Binding-site contacts:
Ligand atom CD2 contacts residue TYR65 of chain 1.B at 3.8 Å (hydrophobic).
Ligand atom O contacts residue LYS72 of chain 1.B at 2.8 Å (salt-bridge).
Ligand atom C contacts residue ASN73 of chain 1.B at 3.6 Å.
Ligand atom O contacts residue ASN22 of chain 1.B at 3.2 Å (h-bond).
Ligand atom CA contacts residue ASN22 of chain 1.B at 3.6 Å.
Ligand atom CB contacts residue ARG24 of chain 1.B at 3.8 Å.
Ligand atom C contacts residue ASN22 of chain 1.B at 3.8 Å.
Ligand atom O contacts residue PRO25 of chain 1.B at 3.8 Å.
Ligand atom C contacts residue ARG24 of chain 1.B at 3.4 Å.
Ligand atom CB contacts residue LYS72 of chain 1.B at 3.7 Å.
Ligand atom C contacts residue LEU111 of chain 1.B at 3.8 Å (hydrophobic).
Ligand atom CB contacts residue ASN22 of chain 1.B at 3.7 Å.
Ligand atom CZ contacts residue SER69 of chain 1.B at 3.8 Å.
Ligand atom CB contacts residue ASN73 of chain 1.B at 3.8 Å.
Ligand atom N contacts residue ARG24 of chain 1.B at 3.8 Å.
Ligand atom C contacts residue ARG24 of chain 1.B at 3.6 Å.
Ligand atom OG contacts residue LYS104 of chain 1.B at 3.7 Å.
Ligand atom O contacts residue LEU111 of chain 1.B at 3.8 Å.
Ligand atom O contacts residue ASN73 of chain 1.B at 3.0 Å (h-bond).
Ligand atom CB contacts residue LEU111 of chain 1.B at 3.6 Å (hydrophobic).
Ligand atom N contacts residue ASN22 of chain 1.B at 3.0 Å (h-bond).
Ligand atom CA contacts residue LYS72 of chain 1.B at 3.7 Å.
Ligand atom CE2 contacts residue TYR65 of chain 1.B at 3.8 Å (hydrophobic).
Ligand atom CE1 contacts residue SER69 of chain 1.B at 3.7 Å.
Ligand atom OG contacts residue ASN22 of chain 1.B at 3.2 Å (h-bond).
Ligand atom CA contacts residue ASN22 of chain 1.B at 3.8 Å.
Ligand atom O contacts residue TYR65 of chain 1.B at 3.7 Å.
Ligand atom OH contacts residue SER69 of chain 1.B at 3.4 Å (h-bond).
Ligand atom O contacts residue ARG24 of chain 1.B at 3.0 Å (salt-bridge).
Ligand atom CD1 contacts residue ARG24 of chain 1.B at 3.5 Å.
Ligand atom C contacts residue LYS72 of chain 1.B at 3.5 Å.
Ligand atom CA contacts residue ASP68 of chain 1.B at 3.8 Å.
Ligand atom OH contacts residue ASP68 of chain 1.B at 2.6 Å (salt-bridge).
Ligand atom O contacts residue ASN22 of chain 1.B at 3.6 Å (h-bond).
Ligand atom O contacts residue ARG24 of chain 1.B at 2.5 Å (salt-bridge).
Ligand atom CG contacts residue MET108 of chain 1.B at 3.4 Å (hydrophobic).
Ligand atom CA contacts residue ARG24 of chain 1.B at 3.7 Å.
Ligand atom CE2 contacts residue ASP68 of chain 1.B at 3.8 Å.
Ligand atom CD contacts residue LYS104 of chain 1.B at 3.1 Å.
Ligand atom CZ contacts residue ASP68 of chain 1.B at 3.6 Å.

This protein binds this small molecule.
Small molecule (SMILES): C[C@@H](O)[C@H](NC(=O)[C@@H]1CCCN1C(=O)[C@H](COP(=O)(O)O)NC(=O)[C@H](Cc1ccc(O)cc1)NC(=O)[C@H](CO)NC(=O)[C@@H]1CCCN1)C(=O)N[C@@H](CO)C(=O)N1CCC[C@H]1C(=O)N[C@H](C=O)CO

Sequence of chain 1.B:
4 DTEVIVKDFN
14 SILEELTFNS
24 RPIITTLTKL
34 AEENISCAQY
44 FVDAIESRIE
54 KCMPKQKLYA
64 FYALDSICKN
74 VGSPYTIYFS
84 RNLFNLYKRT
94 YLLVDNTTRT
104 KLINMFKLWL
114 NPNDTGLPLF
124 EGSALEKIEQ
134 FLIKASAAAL